The small molecule below binds the protein below.
Small molecule (SMILES): CC(=O)N[C@@H]1[C@@H](O)[C@H](O)[C@@H](CO)O[C@H]1O

Sequence of chain 56.C:
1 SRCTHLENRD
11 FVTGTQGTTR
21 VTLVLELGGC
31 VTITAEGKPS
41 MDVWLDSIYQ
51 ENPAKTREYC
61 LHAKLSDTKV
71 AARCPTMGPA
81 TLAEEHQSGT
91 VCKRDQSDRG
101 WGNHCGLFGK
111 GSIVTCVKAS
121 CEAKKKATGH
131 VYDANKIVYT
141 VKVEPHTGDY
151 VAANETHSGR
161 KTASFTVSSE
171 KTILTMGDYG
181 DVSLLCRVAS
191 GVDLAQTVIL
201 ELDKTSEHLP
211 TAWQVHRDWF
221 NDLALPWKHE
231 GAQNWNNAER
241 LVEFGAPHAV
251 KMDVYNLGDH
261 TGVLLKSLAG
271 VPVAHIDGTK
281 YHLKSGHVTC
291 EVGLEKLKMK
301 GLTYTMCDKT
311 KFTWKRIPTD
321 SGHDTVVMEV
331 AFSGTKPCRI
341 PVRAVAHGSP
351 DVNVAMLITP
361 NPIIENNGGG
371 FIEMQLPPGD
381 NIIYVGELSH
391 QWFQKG

Binding-site contacts:
Ligand atom C5 contacts residue ASN154 of chain 56.A at 3.6 Å.
Ligand atom O6 contacts residue HIS104 of chain 56.C at 3.6 Å.
Ligand atom C7 contacts residue ASN154 of chain 56.A at 3.5 Å.
Ligand atom C2 contacts residue HIS104 of chain 56.C at 4.2 Å.
Ligand atom O7 contacts residue ASN154 of chain 56.A at 3.2 Å (h-bond).
Ligand atom C3 contacts residue ASN154 of chain 56.A at 3.8 Å.
Ligand atom C1 contacts residue ASN154 of chain 56.A at 1.4 Å.
Ligand atom C3 contacts residue HIS104 of chain 56.C at 3.7 Å.
Ligand atom C6 contacts residue HIS104 of chain 56.C at 3.8 Å.
Ligand atom C1 contacts residue HIS104 of chain 56.C at 3.5 Å.
Ligand atom N2 contacts residue ASN154 of chain 56.A at 3.0 Å (h-bond).
Ligand atom C4 contacts residue HIS104 of chain 56.C at 4.0 Å.
Ligand atom C2 contacts residue ASN154 of chain 56.A at 2.5 Å.
Ligand atom O5 contacts residue ASN154 of chain 56.A at 2.3 Å (h-bond).
Ligand atom O5 contacts residue HIS104 of chain 56.C at 3.7 Å.
Ligand atom C4 contacts residue ASN154 of chain 56.A at 4.2 Å.
Ligand atom C5 contacts residue HIS104 of chain 56.C at 3.4 Å.
Ligand atom O4 contacts residue HIS104 of chain 56.C at 3.8 Å.

Sequence of chain 56.A:
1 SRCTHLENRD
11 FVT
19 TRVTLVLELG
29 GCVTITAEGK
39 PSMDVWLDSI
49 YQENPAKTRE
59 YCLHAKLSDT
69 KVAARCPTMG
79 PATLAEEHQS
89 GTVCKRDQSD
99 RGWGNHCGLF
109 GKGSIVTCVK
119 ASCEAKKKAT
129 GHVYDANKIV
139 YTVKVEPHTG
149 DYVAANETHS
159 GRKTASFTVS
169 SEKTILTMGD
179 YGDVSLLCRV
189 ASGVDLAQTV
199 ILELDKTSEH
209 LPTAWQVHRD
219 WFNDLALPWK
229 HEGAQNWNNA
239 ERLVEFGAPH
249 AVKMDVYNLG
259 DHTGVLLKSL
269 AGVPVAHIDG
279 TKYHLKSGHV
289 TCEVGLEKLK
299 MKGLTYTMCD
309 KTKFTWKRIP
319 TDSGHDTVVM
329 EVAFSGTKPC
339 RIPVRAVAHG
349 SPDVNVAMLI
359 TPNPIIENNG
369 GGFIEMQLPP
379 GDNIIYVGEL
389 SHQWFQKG